Sequence of chain 42.G:
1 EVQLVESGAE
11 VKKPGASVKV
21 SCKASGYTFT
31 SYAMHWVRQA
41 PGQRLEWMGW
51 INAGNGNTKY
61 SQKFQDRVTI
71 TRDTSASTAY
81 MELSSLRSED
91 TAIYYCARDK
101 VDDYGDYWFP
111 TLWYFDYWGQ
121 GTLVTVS

This protein binds this small molecule.
Small molecule (SMILES): CC(=O)N[C@@H]1[C@@H](O)[C@H](O)[C@@H](CO)O[C@H]1O

Sequence of chain 42.E:
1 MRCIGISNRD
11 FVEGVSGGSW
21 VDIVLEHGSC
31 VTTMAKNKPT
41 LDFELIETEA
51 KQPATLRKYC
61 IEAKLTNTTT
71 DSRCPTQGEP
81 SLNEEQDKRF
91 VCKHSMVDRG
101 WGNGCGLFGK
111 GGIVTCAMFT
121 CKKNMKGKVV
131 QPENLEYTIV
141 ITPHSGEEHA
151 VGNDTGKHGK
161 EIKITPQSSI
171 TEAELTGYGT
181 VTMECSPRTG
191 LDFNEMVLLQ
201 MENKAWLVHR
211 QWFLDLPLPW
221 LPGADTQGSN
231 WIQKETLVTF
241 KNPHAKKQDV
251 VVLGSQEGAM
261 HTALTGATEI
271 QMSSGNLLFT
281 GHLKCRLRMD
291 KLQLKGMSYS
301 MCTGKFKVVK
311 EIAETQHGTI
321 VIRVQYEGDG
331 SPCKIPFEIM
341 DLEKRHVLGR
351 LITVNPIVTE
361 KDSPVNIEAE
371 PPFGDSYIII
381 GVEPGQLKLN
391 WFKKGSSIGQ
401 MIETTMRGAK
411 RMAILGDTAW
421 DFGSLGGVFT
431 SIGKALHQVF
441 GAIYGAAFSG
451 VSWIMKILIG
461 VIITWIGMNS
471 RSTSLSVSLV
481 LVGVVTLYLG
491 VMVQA

Binding-site contacts:
Ligand atom C3 contacts residue GLN65 of chain 42.G at 4.1 Å.
Ligand atom O6 contacts residue ASP66 of chain 42.G at 2.8 Å (salt-bridge).
Ligand atom N2 contacts residue ASN67 of chain 42.E at 3.1 Å (h-bond).
Ligand atom O4 contacts residue ASP66 of chain 42.G at 4.2 Å.
Ligand atom C1 contacts residue ASN67 of chain 42.E at 1.4 Å.
Ligand atom C4 contacts residue ASP66 of chain 42.G at 3.8 Å.
Ligand atom O7 contacts residue ARG89 of chain 42.E at 4.0 Å.
Ligand atom O7 contacts residue MET118 of chain 42.E at 3.9 Å.
Ligand atom C3 contacts residue ASP66 of chain 42.G at 4.3 Å.
Ligand atom O3 contacts residue ASP66 of chain 42.G at 3.8 Å.
Ligand atom O3 contacts residue ASN67 of chain 42.E at 4.4 Å.
Ligand atom C6 contacts residue TYR60 of chain 42.G at 3.8 Å (hydrophobic).
Ligand atom C1 contacts residue GLN65 of chain 42.G at 3.7 Å.
Ligand atom C8 contacts residue ASN67 of chain 42.E at 3.6 Å.
Ligand atom O7 contacts residue ASN67 of chain 42.E at 4.1 Å.
Ligand atom O5 contacts residue ASN67 of chain 42.E at 2.4 Å (h-bond).
Ligand atom O3 contacts residue GLN65 of chain 42.G at 3.2 Å.
Ligand atom C8 contacts residue GLN65 of chain 42.G at 3.5 Å.
Ligand atom C3 contacts residue ASN67 of chain 42.E at 3.8 Å.
Ligand atom C2 contacts residue GLN65 of chain 42.G at 3.4 Å.
Ligand atom C2 contacts residue ASN67 of chain 42.E at 2.5 Å.
Ligand atom O5 contacts residue TYR60 of chain 42.G at 3.5 Å.
Ligand atom C4 contacts residue ASN67 of chain 42.E at 4.2 Å.
Ligand atom C5 contacts residue TYR60 of chain 42.G at 4.2 Å (hydrophobic).
Ligand atom C5 contacts residue ASN67 of chain 42.E at 3.6 Å.
Ligand atom N2 contacts residue GLN65 of chain 42.G at 4.4 Å.
Ligand atom C7 contacts residue ASN67 of chain 42.E at 3.6 Å.
Ligand atom C6 contacts residue ASP66 of chain 42.G at 4.2 Å.
Ligand atom O6 contacts residue GLN65 of chain 42.G at 4.2 Å.
Ligand atom O5 contacts residue GLN65 of chain 42.G at 3.9 Å.
Ligand atom C6 contacts residue GLN65 of chain 42.G at 4.1 Å.